Binding-site contacts:
Ligand atom C7 contacts residue ALA54 of chain 1.I at 3.3 Å (hydrophobic).
Ligand atom C1 contacts residue PHE177 of chain 1.I at 3.5 Å (hydrophobic).
Ligand atom F31 contacts residue LEU149 of chain 1.I at 3.8 Å.
Ligand atom F29 contacts residue ASP176 of chain 1.I at 3.8 Å.
Ligand atom F36 contacts residue THR102 of chain 1.I at 2.7 Å.
Ligand atom F37 contacts residue THR102 of chain 1.I at 2.2 Å.
Ligand atom F37 contacts residue MET100 of chain 1.I at 3.4 Å.
Ligand atom O25 contacts residue ASP176 of chain 1.I at 3.7 Å.
Ligand atom C10 contacts residue PHE177 of chain 1.I at 3.0 Å (hydrophobic).
Ligand atom C1 contacts residue VAL25 of chain 1.I at 3.8 Å (hydrophobic).
Ligand atom C2 contacts residue PHE177 of chain 1.I at 3.3 Å (hydrophobic).
Ligand atom C24 contacts residue MET77 of chain 1.I at 3.7 Å (hydrophobic).
Ligand atom O22 contacts residue PHE177 of chain 1.I at 3.6 Å (h-bond).
Ligand atom C27 contacts residue MET77 of chain 1.I at 3.6 Å (hydrophobic).
Ligand atom N6 contacts residue MET105 of chain 1.I at 3.3 Å (h-bond).
Ligand atom C35 contacts residue THR102 of chain 1.I at 3.1 Å.
Ligand atom C32 contacts residue MET77 of chain 1.I at 3.7 Å (hydrophobic).
Ligand atom O25 contacts residue ALA175 of chain 1.I at 3.6 Å.
Ligand atom O11 contacts residue LEU17 of chain 1.I at 3.4 Å (h-bond).
Ligand atom O11 contacts residue VAL25 of chain 1.I at 3.2 Å.
Ligand atom N26 contacts residue MET77 of chain 1.I at 3.5 Å.
Ligand atom F29 contacts residue HIS156 of chain 1.I at 3.3 Å.
Ligand atom C34 contacts residue THR102 of chain 1.I at 2.9 Å.
Ligand atom O22 contacts residue ASP176 of chain 1.I at 2.8 Å (salt-bridge).
Ligand atom O25 contacts residue ILE86 of chain 1.I at 3.6 Å.
Ligand atom F30 contacts residue ALA175 of chain 1.I at 3.8 Å.
Ligand atom C13 contacts residue PHE177 of chain 1.I at 3.4 Å (hydrophobic).
Ligand atom O11 contacts residue PHE177 of chain 1.I at 3.0 Å.
Ligand atom C17 contacts residue PHE177 of chain 1.I at 3.6 Å (hydrophobic).
Ligand atom F37 contacts residue ILE101 of chain 1.I at 3.7 Å.
Ligand atom N5 contacts residue MET105 of chain 1.I at 3.5 Å (h-bond).
Ligand atom O22 contacts residue ALA175 of chain 1.I at 3.8 Å.
Ligand atom C21 contacts residue ASP176 of chain 1.I at 3.7 Å.
Ligand atom N12 contacts residue PHE177 of chain 1.I at 3.3 Å.
Ligand atom C23 contacts residue ASP176 of chain 1.I at 3.7 Å.
Ligand atom N6 contacts residue TYR104 of chain 1.I at 3.2 Å.
Ligand atom F30 contacts residue ILE174 of chain 1.I at 3.0 Å.
Ligand atom C2 contacts residue LEU17 of chain 1.I at 3.5 Å (hydrophobic).
Ligand atom C7 contacts residue MET105 of chain 1.I at 3.9 Å (hydrophobic).
Ligand atom C10 contacts residue VAL25 of chain 1.I at 3.5 Å (hydrophobic).

A protein and the small-molecule ligand that binds it are described below.
Small molecule (SMILES): O=C(CN1C(=O)C2(CCN(C(=O)c3cnc4[nH]ncc4c3)CC2)c2c1ccc(F)c2F)NCC(F)(F)F

Sequence of chain 1.I:
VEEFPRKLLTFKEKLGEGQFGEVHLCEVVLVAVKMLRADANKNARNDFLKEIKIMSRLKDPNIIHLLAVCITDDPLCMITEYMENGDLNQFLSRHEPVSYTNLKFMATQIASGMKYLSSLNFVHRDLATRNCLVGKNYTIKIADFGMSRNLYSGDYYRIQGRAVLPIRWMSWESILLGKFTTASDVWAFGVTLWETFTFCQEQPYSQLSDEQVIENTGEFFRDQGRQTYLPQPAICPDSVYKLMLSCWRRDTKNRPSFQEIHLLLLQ